Sequence of chain 1.C:
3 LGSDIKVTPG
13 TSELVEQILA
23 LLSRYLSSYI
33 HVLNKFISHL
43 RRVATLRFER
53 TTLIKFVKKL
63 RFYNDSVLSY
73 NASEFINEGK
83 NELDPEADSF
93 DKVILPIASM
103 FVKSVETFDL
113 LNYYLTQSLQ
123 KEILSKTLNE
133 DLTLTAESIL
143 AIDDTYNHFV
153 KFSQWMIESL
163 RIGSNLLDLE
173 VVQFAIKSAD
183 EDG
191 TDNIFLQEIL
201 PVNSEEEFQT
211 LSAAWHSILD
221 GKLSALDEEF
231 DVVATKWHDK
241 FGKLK

This protein binds this small molecule.
Small molecule (SMILES): CC(C)[C@H](NC(=O)CNC(=O)[C@@H]1CCCN1C(=O)[C@@H]1CCCN1C(=O)[C@@H](NC(=O)[C@@H](N)CO)C(C)C)C(=O)N[C@H](C(=O)N[C@H](C=O)CCCN=C(N)N)[C@@H](C)O

Binding-site contacts:
Ligand atom N contacts residue LEU211 of chain 1.C at 4.0 Å.
Ligand atom CB contacts residue GLU198 of chain 1.C at 3.9 Å.
Ligand atom OG contacts residue HIS150 of chain 1.C at 2.8 Å (h-bond).
Ligand atom O contacts residue LEU211 of chain 1.C at 3.5 Å.
Ligand atom O contacts residue LEU200 of chain 1.C at 4.1 Å.
Ligand atom NH2 contacts residue GLU198 of chain 1.C at 3.1 Å (salt-bridge).
Ligand atom CD contacts residue ILE218 of chain 1.C at 3.6 Å (hydrophobic).
Ligand atom CG1 contacts residue TRP157 of chain 1.C at 3.8 Å (hydrophobic).
Ligand atom C contacts residue ILE218 of chain 1.C at 3.9 Å (hydrophobic).
Ligand atom O contacts residue LEU200 of chain 1.C at 4.0 Å.
Ligand atom CG contacts residue ALA214 of chain 1.C at 3.7 Å (hydrophobic).
Ligand atom NH1 contacts residue GLU198 of chain 1.C at 3.4 Å.
Ligand atom CG2 contacts residue TRP215 of chain 1.C at 3.7 Å (hydrophobic).
Ligand atom CA contacts residue HIS150 of chain 1.C at 3.7 Å.
Ligand atom OG1 contacts residue GLU198 of chain 1.C at 3.4 Å (salt-bridge).
Ligand atom CB contacts residue ILE218 of chain 1.C at 3.9 Å (hydrophobic).
Ligand atom CZ contacts residue GLU198 of chain 1.C at 3.6 Å.
Ligand atom C contacts residue LEU211 of chain 1.C at 3.6 Å (hydrophobic).
Ligand atom N contacts residue ILE218 of chain 1.C at 3.5 Å.
Ligand atom O contacts residue ILE199 of chain 1.C at 3.9 Å.
Ligand atom NH1 contacts residue LEU200 of chain 1.C at 3.0 Å.
Ligand atom O contacts residue LEU211 of chain 1.C at 3.4 Å.
Ligand atom CG contacts residue ILE218 of chain 1.C at 4.0 Å (hydrophobic).
Ligand atom CD contacts residue LEU200 of chain 1.C at 3.8 Å (hydrophobic).
Ligand atom O contacts residue LEU200 of chain 1.C at 3.4 Å (h-bond).
Ligand atom CZ contacts residue LEU200 of chain 1.C at 3.7 Å (hydrophobic).
Ligand atom CB contacts residue HIS150 of chain 1.C at 3.7 Å.
Ligand atom C contacts residue ILE218 of chain 1.C at 3.9 Å (hydrophobic).
Ligand atom O contacts residue HIS150 of chain 1.C at 3.3 Å.
Ligand atom NE contacts residue LEU200 of chain 1.C at 4.0 Å.
Ligand atom N contacts residue ILE218 of chain 1.C at 3.9 Å.
Ligand atom CA contacts residue ILE218 of chain 1.C at 3.8 Å (hydrophobic).
Ligand atom CG2 contacts residue LEU211 of chain 1.C at 3.7 Å (hydrophobic).
Ligand atom OG1 contacts residue GLN197 of chain 1.C at 3.7 Å.
Ligand atom O contacts residue ILE218 of chain 1.C at 3.6 Å.
Ligand atom CA contacts residue GLU198 of chain 1.C at 3.6 Å.
Ligand atom C contacts residue HIS150 of chain 1.C at 4.0 Å.
Ligand atom CB contacts residue ALA214 of chain 1.C at 3.5 Å (hydrophobic).
Ligand atom OG contacts residue ILE194 of chain 1.C at 3.8 Å.
Ligand atom N contacts residue GLU198 of chain 1.C at 3.8 Å.